The small molecule below binds the protein below.
Small molecule (SMILES): CC(=O)N[C@H]1[C@H](O[C@H]2[C@H](O)[C@@H](NC(C)=O)CO[C@@H]2CO)O[C@H](CO)[C@@H](O[C@@H]2O[C@H](CO[C@H]3O[C@H](CO)[C@@H](O)[C@H](O)[C@@H]3O)[C@@H](O)[C@H](O[C@H]3O[C@H](CO)[C@@H](O)[C@H](O)[C@@H]3O)[C@@H]2O)[C@@H]1O

Sequence of chain 1.A:
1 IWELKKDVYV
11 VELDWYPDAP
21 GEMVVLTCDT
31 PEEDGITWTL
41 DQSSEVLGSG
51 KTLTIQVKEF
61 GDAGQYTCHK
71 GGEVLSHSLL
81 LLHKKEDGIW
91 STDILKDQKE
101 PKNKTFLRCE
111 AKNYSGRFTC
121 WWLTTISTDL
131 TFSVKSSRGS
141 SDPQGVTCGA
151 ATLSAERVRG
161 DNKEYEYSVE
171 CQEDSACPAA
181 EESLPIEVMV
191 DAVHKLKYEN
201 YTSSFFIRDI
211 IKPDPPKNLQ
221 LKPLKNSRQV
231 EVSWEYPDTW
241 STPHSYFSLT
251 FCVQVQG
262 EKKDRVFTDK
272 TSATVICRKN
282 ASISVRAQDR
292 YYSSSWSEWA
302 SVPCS

Binding-site contacts:
Ligand atom C6 contacts residue GLU12 of chain 1.A at 3.2 Å.
Ligand atom O7 contacts residue ASP191 of chain 1.A at 4.0 Å.
Ligand atom N2 contacts residue GLU12 of chain 1.A at 2.7 Å (salt-bridge).
Ligand atom C1 contacts residue TYR198 of chain 1.A at 3.7 Å (hydrophobic).
Ligand atom C3 contacts residue GLU12 of chain 1.A at 3.8 Å.
Ligand atom O5 contacts residue TYR198 of chain 1.A at 3.9 Å.
Ligand atom C3 contacts residue ASN200 of chain 1.A at 3.8 Å.
Ligand atom C5 contacts residue TRP2 of chain 1.A at 3.6 Å (hydrophobic).
Ligand atom C6 contacts residue HIS83 of chain 1.A at 3.4 Å.
Ligand atom O4 contacts residue TRP2 of chain 1.A at 3.6 Å.
Ligand atom C8 contacts residue MET189 of chain 1.A at 4.1 Å (hydrophobic).
Ligand atom C4 contacts residue TRP2 of chain 1.A at 3.8 Å (hydrophobic).
Ligand atom C6 contacts residue TRP2 of chain 1.A at 3.9 Å (hydrophobic).
Ligand atom C1 contacts residue TRP2 of chain 1.A at 3.8 Å (hydrophobic).
Ligand atom C8 contacts residue TRP90 of chain 1.A at 3.7 Å (hydrophobic).
Ligand atom C3 contacts residue TRP2 of chain 1.A at 4.1 Å (hydrophobic).
Ligand atom N2 contacts residue ASN200 of chain 1.A at 2.9 Å (h-bond).
Ligand atom O5 contacts residue HIS83 of chain 1.A at 3.3 Å.
Ligand atom C5 contacts residue HIS83 of chain 1.A at 4.0 Å.
Ligand atom N2 contacts residue TYR198 of chain 1.A at 4.1 Å.
Ligand atom C1 contacts residue GLU12 of chain 1.A at 3.4 Å.
Ligand atom O6 contacts residue TRP2 of chain 1.A at 3.7 Å.
Ligand atom O7 contacts residue ASN200 of chain 1.A at 4.0 Å.
Ligand atom C5 contacts residue ASN200 of chain 1.A at 3.6 Å.
Ligand atom O5 contacts residue TRP2 of chain 1.A at 4.1 Å.
Ligand atom C2 contacts residue GLU12 of chain 1.A at 3.4 Å.
Ligand atom C1 contacts residue ASN200 of chain 1.A at 1.4 Å.
Ligand atom C8 contacts residue GLU12 of chain 1.A at 3.6 Å.
Ligand atom C6 contacts residue TRP90 of chain 1.A at 3.8 Å (hydrophobic).
Ligand atom O7 contacts residue TYR198 of chain 1.A at 3.5 Å (h-bond).
Ligand atom C7 contacts residue TYR198 of chain 1.A at 4.1 Å (hydrophobic).
Ligand atom O4 contacts residue GLU12 of chain 1.A at 3.8 Å.
Ligand atom O5 contacts residue ASN200 of chain 1.A at 2.4 Å (h-bond).
Ligand atom O6 contacts residue HIS83 of chain 1.A at 2.8 Å (h-bond).
Ligand atom C2 contacts residue TYR198 of chain 1.A at 3.7 Å (hydrophobic).
Ligand atom C7 contacts residue ASN200 of chain 1.A at 3.7 Å.
Ligand atom O7 contacts residue TRP2 of chain 1.A at 4.2 Å.
Ligand atom C2 contacts residue ASN200 of chain 1.A at 2.4 Å.
Ligand atom C7 contacts residue GLU12 of chain 1.A at 3.7 Å.
Ligand atom O6 contacts residue GLU12 of chain 1.A at 2.7 Å (salt-bridge).